This protein binds this small molecule.
Small molecule (SMILES): CC(=O)N[C@@H]1[C@@H](O)[C@H](O)[C@@H](CO)O[C@H]1O

Binding-site contacts:
Ligand atom C2 contacts residue THR205 of chain 1.C at 4.5 Å.
Ligand atom C1 contacts residue THR205 of chain 1.C at 3.2 Å.
Ligand atom C2 contacts residue LYS202 of chain 1.C at 4.4 Å.
Ligand atom O5 contacts residue THR205 of chain 1.C at 3.3 Å (h-bond).
Ligand atom C2 contacts residue ASN203 of chain 1.C at 2.5 Å.
Ligand atom C6 contacts residue LYS202 of chain 1.C at 4.4 Å.
Ligand atom O5 contacts residue ASN203 of chain 1.C at 2.4 Å (h-bond).
Ligand atom C3 contacts residue ASN203 of chain 1.C at 3.8 Å.
Ligand atom N2 contacts residue ASN203 of chain 1.C at 2.9 Å (h-bond).
Ligand atom O6 contacts residue ALA206 of chain 1.C at 4.0 Å.
Ligand atom C7 contacts residue ASN203 of chain 1.C at 3.3 Å.
Ligand atom C1 contacts residue ASN203 of chain 1.C at 1.4 Å.
Ligand atom C8 contacts residue ASN203 of chain 1.C at 4.4 Å.
Ligand atom O5 contacts residue LYS202 of chain 1.C at 2.8 Å (salt-bridge).
Ligand atom C5 contacts residue THR205 of chain 1.C at 3.5 Å.
Ligand atom C4 contacts residue ASN203 of chain 1.C at 4.2 Å.
Ligand atom C6 contacts residue THR205 of chain 1.C at 4.3 Å.
Ligand atom O7 contacts residue ASN203 of chain 1.C at 3.3 Å (h-bond).
Ligand atom C1 contacts residue LYS202 of chain 1.C at 3.2 Å.
Ligand atom C5 contacts residue LYS202 of chain 1.C at 4.2 Å.
Ligand atom C5 contacts residue ASN203 of chain 1.C at 3.7 Å.
Ligand atom O6 contacts residue THR205 of chain 1.C at 4.0 Å.

Sequence of chain 1.C:
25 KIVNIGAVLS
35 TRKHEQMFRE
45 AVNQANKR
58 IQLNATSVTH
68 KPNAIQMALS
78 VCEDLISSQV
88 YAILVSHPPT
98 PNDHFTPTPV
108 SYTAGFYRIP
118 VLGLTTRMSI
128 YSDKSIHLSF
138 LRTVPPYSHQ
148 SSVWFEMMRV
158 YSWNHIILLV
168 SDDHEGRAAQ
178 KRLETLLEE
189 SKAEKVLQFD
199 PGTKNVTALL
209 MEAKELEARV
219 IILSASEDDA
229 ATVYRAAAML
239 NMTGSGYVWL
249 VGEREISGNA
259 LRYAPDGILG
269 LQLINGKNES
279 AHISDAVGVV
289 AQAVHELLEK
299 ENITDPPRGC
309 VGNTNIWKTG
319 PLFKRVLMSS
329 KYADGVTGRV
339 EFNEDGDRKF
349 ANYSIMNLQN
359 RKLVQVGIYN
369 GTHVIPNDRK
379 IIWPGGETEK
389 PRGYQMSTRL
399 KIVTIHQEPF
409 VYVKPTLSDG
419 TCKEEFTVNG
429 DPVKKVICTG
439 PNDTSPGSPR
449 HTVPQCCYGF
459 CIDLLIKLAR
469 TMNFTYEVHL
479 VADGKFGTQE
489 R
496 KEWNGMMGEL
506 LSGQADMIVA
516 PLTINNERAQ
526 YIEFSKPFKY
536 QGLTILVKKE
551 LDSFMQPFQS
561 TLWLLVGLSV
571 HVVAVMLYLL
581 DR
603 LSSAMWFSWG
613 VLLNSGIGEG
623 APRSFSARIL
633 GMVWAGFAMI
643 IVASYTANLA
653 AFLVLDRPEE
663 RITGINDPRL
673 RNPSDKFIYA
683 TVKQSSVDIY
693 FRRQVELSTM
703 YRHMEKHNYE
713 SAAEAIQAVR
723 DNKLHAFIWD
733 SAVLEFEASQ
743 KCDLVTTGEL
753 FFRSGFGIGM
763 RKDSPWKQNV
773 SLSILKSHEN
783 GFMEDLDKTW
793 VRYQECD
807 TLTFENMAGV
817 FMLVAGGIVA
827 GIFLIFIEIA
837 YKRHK